A protein and the small-molecule ligand that binds it are described below.
Small molecule (SMILES): CC[C@H]1OC(=O)/C=C/[C@H](C)[C@@H](O[C@@H]2O[C@H](C)C[C@H](N(C)C)[C@H]2O)[C@@H](C)C[C@@H](C)C(=O)/C=C/C=C/[C@]1(O)CO[C@@H]1O[C@H](C)[C@@H](O)[C@@H](OC)[C@H]1OC

Binding-site contacts:
Ligand atom C31 contacts residue GLU97 of chain 1.A at 4.0 Å.
Ligand atom O4 contacts residue HEM1 of chain 1.C at 4.2 Å.
Ligand atom N contacts residue VAL194 of chain 1.A at 4.0 Å.
Ligand atom C12 contacts residue VAL253 of chain 1.A at 4.2 Å (hydrophobic).
Ligand atom C18 contacts residue MET199 of chain 1.A at 3.7 Å (hydrophobic).
Ligand atom C29 contacts residue GLU97 of chain 1.A at 3.8 Å.
Ligand atom C14 contacts residue PHE188 of chain 1.A at 4.0 Å (hydrophobic).
Ligand atom C17 contacts residue PHE188 of chain 1.A at 3.4 Å (hydrophobic).
Ligand atom O7 contacts residue VAL99 of chain 1.A at 3.5 Å.
Ligand atom O10 contacts residue MET199 of chain 1.A at 3.9 Å.
Ligand atom C37 contacts residue LEU407 of chain 1.A at 4.0 Å (hydrophobic).
Ligand atom C28 contacts residue GLU97 of chain 1.A at 3.8 Å.
Ligand atom C25 contacts residue VAL194 of chain 1.A at 4.1 Å (hydrophobic).
Ligand atom C34 contacts residue LEU406 of chain 1.A at 3.5 Å (hydrophobic).
Ligand atom C6 contacts residue VAL306 of chain 1.A at 4.0 Å (hydrophobic).
Ligand atom C31 contacts residue ARG95 of chain 1.A at 3.8 Å.
Ligand atom C37 contacts residue GLU257 of chain 1.A at 3.2 Å.
Ligand atom C36 contacts residue GLU257 of chain 1.A at 3.7 Å.
Ligand atom C22 contacts residue GLU97 of chain 1.A at 3.8 Å.
Ligand atom O11 contacts residue LEU406 of chain 1.A at 3.5 Å.
Ligand atom C13 contacts residue VAL99 of chain 1.A at 4.1 Å (hydrophobic).
Ligand atom C37 contacts residue LEU406 of chain 1.A at 3.8 Å (hydrophobic).
Ligand atom C33 contacts residue LEU406 of chain 1.A at 4.1 Å (hydrophobic).
Ligand atom C32 contacts residue LEU406 of chain 1.A at 3.9 Å (hydrophobic).
Ligand atom O12 contacts residue GLU257 of chain 1.A at 3.9 Å.
Ligand atom C23 contacts residue MET199 of chain 1.A at 3.9 Å (hydrophobic).
Ligand atom O6 contacts residue VAL253 of chain 1.A at 3.4 Å (h-bond).
Ligand atom C15 contacts residue VAL99 of chain 1.A at 4.2 Å (hydrophobic).
Ligand atom O12 contacts residue LEU406 of chain 1.A at 3.7 Å.
Ligand atom C26 contacts residue ALA196 of chain 1.A at 3.9 Å (hydrophobic).
Ligand atom C22 contacts residue MET199 of chain 1.A at 4.2 Å (hydrophobic).
Ligand atom O8 contacts residue MET199 of chain 1.A at 3.7 Å.
Ligand atom O9 contacts residue MET199 of chain 1.A at 4.2 Å.
Ligand atom C16 contacts residue MET199 of chain 1.A at 4.2 Å (hydrophobic).
Ligand atom C33 contacts residue PHE188 of chain 1.A at 3.8 Å (hydrophobic).
Ligand atom C31 contacts residue SER190 of chain 1.A at 3.7 Å.
Ligand atom O10 contacts residue GLU97 of chain 1.A at 3.9 Å.
Ligand atom O11 contacts residue VAL99 of chain 1.A at 3.7 Å.
Ligand atom C26 contacts residue VAL194 of chain 1.A at 3.3 Å (hydrophobic).
Ligand atom C10 contacts residue HEM1 of chain 1.C at 3.5 Å.

Sequence of chain 1.A:
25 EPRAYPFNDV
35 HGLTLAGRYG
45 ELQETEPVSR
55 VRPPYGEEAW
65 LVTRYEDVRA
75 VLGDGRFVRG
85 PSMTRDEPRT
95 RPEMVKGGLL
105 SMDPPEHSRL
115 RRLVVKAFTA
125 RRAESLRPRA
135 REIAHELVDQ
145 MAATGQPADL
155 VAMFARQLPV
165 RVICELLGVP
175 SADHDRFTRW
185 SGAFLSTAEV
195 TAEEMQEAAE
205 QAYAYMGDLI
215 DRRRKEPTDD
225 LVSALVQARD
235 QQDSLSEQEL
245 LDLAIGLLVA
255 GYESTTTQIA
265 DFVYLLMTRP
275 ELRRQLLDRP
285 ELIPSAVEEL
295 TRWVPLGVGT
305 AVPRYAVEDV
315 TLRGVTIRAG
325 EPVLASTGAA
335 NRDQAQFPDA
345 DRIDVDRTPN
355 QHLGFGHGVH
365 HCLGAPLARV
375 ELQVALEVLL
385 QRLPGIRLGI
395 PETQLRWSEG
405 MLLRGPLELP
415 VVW